Binding-site contacts:
Ligand atom N contacts residue PHE104 of chain 1.A at 3.3 Å.
Ligand atom C contacts residue GLY99 of chain 1.A at 3.5 Å.
Ligand atom O contacts residue HIS34 of chain 1.A at 2.5 Å (h-bond).
Ligand atom NE2 contacts residue ASP186 of chain 1.A at 2.7 Å (salt-bridge).
Ligand atom CE1 contacts residue GLY237 of chain 1.A at 3.4 Å.
Ligand atom NE2 contacts residue ASN171 of chain 1.A at 3.2 Å (h-bond).
Ligand atom CD2 contacts residue HIS34 of chain 1.A at 3.7 Å.
Ligand atom CD2 contacts residue ASN171 of chain 1.A at 3.3 Å.
Ligand atom CE1 contacts residue GLU42 of chain 1.A at 3.4 Å.
Ligand atom CD2 contacts residue ASN36 of chain 1.A at 3.7 Å.
Ligand atom CA contacts residue PHE104 of chain 1.A at 3.6 Å (hydrophobic).
Ligand atom CE1 contacts residue TYR44 of chain 1.A at 3.7 Å (hydrophobic).
Ligand atom NE2 contacts residue GLU233 of chain 1.A at 3.0 Å (salt-bridge).
Ligand atom ND1 contacts residue TYR40 of chain 1.A at 3.4 Å.
Ligand atom C contacts residue HIS34 of chain 1.A at 3.5 Å.
Ligand atom O contacts residue SER100 of chain 1.A at 3.5 Å (h-bond).
Ligand atom CB contacts residue HIS34 of chain 1.A at 3.8 Å.
Ligand atom OXT contacts residue SER236 of chain 1.A at 2.7 Å (h-bond).
Ligand atom NE2 contacts residue TYR40 of chain 1.A at 3.2 Å (h-bond).
Ligand atom CB contacts residue TYR40 of chain 1.A at 3.7 Å (hydrophobic).
Ligand atom CA contacts residue GLY99 of chain 1.A at 3.2 Å.
Ligand atom ND1 contacts residue PHE97 of chain 1.A at 3.4 Å.
Ligand atom CG contacts residue TYR40 of chain 1.A at 3.5 Å (hydrophobic).
Ligand atom CD2 contacts residue SER195 of chain 1.A at 3.7 Å.
Ligand atom CE1 contacts residue SER236 of chain 1.A at 3.3 Å.
Ligand atom CE1 contacts residue TYR40 of chain 1.A at 3.2 Å (hydrophobic).
Ligand atom C contacts residue PHE104 of chain 1.A at 3.4 Å (hydrophobic).
Ligand atom CG contacts residue PHE97 of chain 1.A at 3.7 Å (hydrophobic).
Ligand atom CD2 contacts residue TYR40 of chain 1.A at 3.5 Å (hydrophobic).
Ligand atom CB contacts residue GLY99 of chain 1.A at 3.2 Å.
Ligand atom CG contacts residue GLU42 of chain 1.A at 3.8 Å.
Ligand atom CE1 contacts residue TYR169 of chain 1.A at 3.4 Å (hydrophobic).
Ligand atom CE1 contacts residue GLU233 of chain 1.A at 3.8 Å.
Ligand atom CD2 contacts residue ASP186 of chain 1.A at 3.4 Å.
Ligand atom ND1 contacts residue GLU42 of chain 1.A at 2.8 Å (salt-bridge).
Ligand atom NE2 contacts residue ASN36 of chain 1.A at 3.8 Å.
Ligand atom C contacts residue SER236 of chain 1.A at 3.7 Å.
Ligand atom NE2 contacts residue GLY237 of chain 1.A at 3.8 Å.
Ligand atom N contacts residue GLY99 of chain 1.A at 2.8 Å (h-bond).
Ligand atom CE1 contacts residue ASP186 of chain 1.A at 3.8 Å.

Sequence of chain 1.A:
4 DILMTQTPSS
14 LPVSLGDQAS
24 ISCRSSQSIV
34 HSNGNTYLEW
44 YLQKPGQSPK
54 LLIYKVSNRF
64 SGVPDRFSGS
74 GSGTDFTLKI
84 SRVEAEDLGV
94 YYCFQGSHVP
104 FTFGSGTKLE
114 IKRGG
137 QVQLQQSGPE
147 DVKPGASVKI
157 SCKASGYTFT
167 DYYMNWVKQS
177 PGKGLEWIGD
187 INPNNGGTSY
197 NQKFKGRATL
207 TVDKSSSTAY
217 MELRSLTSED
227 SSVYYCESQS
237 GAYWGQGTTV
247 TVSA

This protein binds this small molecule.
Small molecule (SMILES): C[C@H](N)C(=O)N[C@@H](CC1=NC=NC1)C(=O)N[C@@H](Cc1cnc[nH]1)C(=O)N[C@@H](CC1=NC=NC1)C(=O)O